Sequence of chain 16.B:
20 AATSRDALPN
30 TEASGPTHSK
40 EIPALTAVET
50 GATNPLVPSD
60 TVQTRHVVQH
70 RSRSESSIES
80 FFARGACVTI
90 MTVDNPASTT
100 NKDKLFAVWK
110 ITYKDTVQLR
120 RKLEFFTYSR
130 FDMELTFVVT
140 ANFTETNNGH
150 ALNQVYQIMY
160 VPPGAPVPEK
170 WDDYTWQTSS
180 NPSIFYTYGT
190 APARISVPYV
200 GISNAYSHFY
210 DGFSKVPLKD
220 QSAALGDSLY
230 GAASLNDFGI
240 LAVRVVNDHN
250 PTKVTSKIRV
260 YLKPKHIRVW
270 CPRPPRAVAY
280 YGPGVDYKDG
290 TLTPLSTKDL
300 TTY

The protein below binds the small molecule below.
Small molecule (SMILES): CCOC(=O)c1ccc(OCCCCC2CCN(c3ccc(C)nn3)CC2)cc1

Sequence of chain 16.D:
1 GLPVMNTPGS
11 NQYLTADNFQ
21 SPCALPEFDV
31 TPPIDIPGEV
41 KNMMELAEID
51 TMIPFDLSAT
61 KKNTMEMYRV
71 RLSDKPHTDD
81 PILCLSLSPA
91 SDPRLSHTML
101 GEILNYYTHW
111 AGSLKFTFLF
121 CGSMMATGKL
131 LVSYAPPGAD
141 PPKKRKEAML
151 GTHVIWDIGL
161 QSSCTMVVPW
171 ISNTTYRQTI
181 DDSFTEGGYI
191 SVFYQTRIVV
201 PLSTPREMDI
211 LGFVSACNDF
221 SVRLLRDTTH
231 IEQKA

Binding-site contacts:
Ligand atom C23 contacts residue PHE237 of chain 16.B at 3.8 Å (hydrophobic).
Ligand atom C13 contacts residue PHE237 of chain 16.B at 3.7 Å (hydrophobic).
Ligand atom C7 contacts residue TYR159 of chain 16.B at 3.7 Å (hydrophobic).
Ligand atom C20 contacts residue TYR112 of chain 16.B at 3.4 Å (hydrophobic).
Ligand atom C12 contacts residue VAL199 of chain 16.B at 3.7 Å (hydrophobic).
Ligand atom N4 contacts residue LEU240 of chain 16.B at 3.3 Å.
Ligand atom C21 contacts residue PHE237 of chain 16.B at 3.7 Å (hydrophobic).
Ligand atom C7 contacts residue VAL196 of chain 16.B at 3.5 Å (hydrophobic).
Ligand atom C13 contacts residue MET132 of chain 16.B at 3.8 Å (hydrophobic).
Ligand atom C26 contacts residue THR111 of chain 16.B at 3.6 Å.
Ligand atom C5 contacts residue TYR159 of chain 16.B at 3.7 Å (hydrophobic).
Ligand atom C4 contacts residue ALA24 of chain 16.D at 3.5 Å (hydrophobic).
Ligand atom C26 contacts residue LYS113 of chain 16.B at 3.7 Å.
Ligand atom C10 contacts residue MET132 of chain 16.B at 3.7 Å (hydrophobic).
Ligand atom O25 contacts residue TYR112 of chain 16.B at 3.4 Å.
Ligand atom C14 contacts residue VAL199 of chain 16.B at 3.8 Å (hydrophobic).
Ligand atom C18 contacts residue PHE237 of chain 16.B at 3.8 Å (hydrophobic).
Ligand atom N6 contacts residue VAL196 of chain 16.B at 3.8 Å.
Ligand atom C1 contacts residue ILE157 of chain 16.B at 3.4 Å (hydrophobic).
Ligand atom C21 contacts residue TYR112 of chain 16.B at 3.4 Å (hydrophobic).
Ligand atom C19 contacts residue PHE237 of chain 16.B at 3.5 Å (hydrophobic).
Ligand atom C8 contacts residue VAL196 of chain 16.B at 3.7 Å (hydrophobic).
Ligand atom C3 contacts residue PRO181 of chain 16.B at 3.7 Å (hydrophobic).
Ligand atom C4 contacts residue TYR159 of chain 16.B at 3.7 Å (hydrophobic).
Ligand atom C11 contacts residue LEU134 of chain 16.B at 3.8 Å (hydrophobic).
Ligand atom C3 contacts residue ALA24 of chain 16.D at 3.5 Å (hydrophobic).
Ligand atom C5 contacts residue ILE194 of chain 16.B at 3.8 Å (hydrophobic).
Ligand atom C3 contacts residue TYR159 of chain 16.B at 3.7 Å (hydrophobic).
Ligand atom C8 contacts residue TYR159 of chain 16.B at 3.5 Å (hydrophobic).
Ligand atom C27 contacts residue ASP236 of chain 16.B at 3.6 Å.
Ligand atom C14 contacts residue MET132 of chain 16.B at 3.5 Å (hydrophobic).
Ligand atom N3 contacts residue LEU240 of chain 16.B at 3.4 Å.
Ligand atom O25 contacts residue THR111 of chain 16.B at 3.4 Å (h-bond).
Ligand atom C23 contacts residue TYR112 of chain 16.B at 3.3 Å (hydrophobic).
Ligand atom C4 contacts residue ILE194 of chain 16.B at 3.8 Å (hydrophobic).
Ligand atom C20 contacts residue PHE237 of chain 16.B at 3.4 Å (hydrophobic).
Ligand atom C1 contacts residue ILE183 of chain 16.B at 3.5 Å (hydrophobic).
Ligand atom O24 contacts residue TYR112 of chain 16.B at 3.8 Å.
Ligand atom C15 contacts residue MET132 of chain 16.B at 3.6 Å (hydrophobic).
Ligand atom O16 contacts residue MET132 of chain 16.B at 3.6 Å.